Sequence of chain 1.B:
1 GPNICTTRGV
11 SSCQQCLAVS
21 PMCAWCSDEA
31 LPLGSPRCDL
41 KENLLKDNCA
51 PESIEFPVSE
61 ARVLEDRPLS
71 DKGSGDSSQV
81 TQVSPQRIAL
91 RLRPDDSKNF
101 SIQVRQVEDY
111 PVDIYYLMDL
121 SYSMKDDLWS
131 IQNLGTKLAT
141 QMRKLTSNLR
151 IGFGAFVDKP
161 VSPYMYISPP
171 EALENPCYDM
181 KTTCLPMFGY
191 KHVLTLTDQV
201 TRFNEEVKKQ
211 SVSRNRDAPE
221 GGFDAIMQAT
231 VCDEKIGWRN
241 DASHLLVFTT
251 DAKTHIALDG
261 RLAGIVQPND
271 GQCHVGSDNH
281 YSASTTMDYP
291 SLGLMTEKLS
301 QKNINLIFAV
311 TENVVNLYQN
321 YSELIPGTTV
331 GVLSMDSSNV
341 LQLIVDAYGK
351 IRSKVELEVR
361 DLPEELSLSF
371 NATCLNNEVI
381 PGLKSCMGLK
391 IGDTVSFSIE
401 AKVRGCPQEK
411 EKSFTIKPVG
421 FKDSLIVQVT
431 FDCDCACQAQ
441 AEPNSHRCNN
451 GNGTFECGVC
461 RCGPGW

Sequence of chain 1.A:
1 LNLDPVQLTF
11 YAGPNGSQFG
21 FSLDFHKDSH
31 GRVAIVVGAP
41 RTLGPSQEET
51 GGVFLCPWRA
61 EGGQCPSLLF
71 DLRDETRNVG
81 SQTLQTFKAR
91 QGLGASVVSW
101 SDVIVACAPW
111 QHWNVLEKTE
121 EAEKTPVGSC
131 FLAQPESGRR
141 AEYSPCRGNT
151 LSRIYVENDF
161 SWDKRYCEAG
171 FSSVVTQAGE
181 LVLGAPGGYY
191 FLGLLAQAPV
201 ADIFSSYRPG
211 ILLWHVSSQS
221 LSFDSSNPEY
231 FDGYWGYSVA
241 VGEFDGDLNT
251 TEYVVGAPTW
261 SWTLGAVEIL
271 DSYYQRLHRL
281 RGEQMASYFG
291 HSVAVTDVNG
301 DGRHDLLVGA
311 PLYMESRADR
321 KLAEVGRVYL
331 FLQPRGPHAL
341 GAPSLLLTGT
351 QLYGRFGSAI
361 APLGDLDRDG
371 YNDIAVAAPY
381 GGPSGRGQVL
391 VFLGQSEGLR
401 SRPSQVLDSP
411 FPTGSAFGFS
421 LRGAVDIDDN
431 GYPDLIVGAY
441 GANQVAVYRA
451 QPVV

A protein and the small-molecule ligand that binds it are described below.
Small molecule (SMILES): O=C(O)CN1CCN(C[C@@H]2CC(C3CCNCC3)=NO2)CC1

Binding-site contacts:
Ligand atom C5 contacts residue ALA218 of chain 1.B at 4.0 Å (hydrophobic).
Ligand atom C12 contacts residue TYR190 of chain 1.A at 4.0 Å (hydrophobic).
Ligand atom N3 contacts residue ASN215 of chain 1.B at 4.0 Å.
Ligand atom O3 contacts residue ARG214 of chain 1.B at 3.5 Å.
Ligand atom C11 contacts residue ASP159 of chain 1.A at 4.2 Å.
Ligand atom C2 contacts residue TYR190 of chain 1.A at 3.6 Å (hydrophobic).
Ligand atom C1 contacts residue TYR190 of chain 1.A at 3.8 Å (hydrophobic).
Ligand atom N2 contacts residue ARG216 of chain 1.B at 4.1 Å.
Ligand atom O3 contacts residue SER213 of chain 1.B at 4.3 Å.
Ligand atom C9 contacts residue ASN215 of chain 1.B at 3.3 Å.
Ligand atom O2 contacts residue ASN215 of chain 1.B at 3.5 Å (h-bond).
Ligand atom C14 contacts residue PHE231 of chain 1.A at 4.3 Å (hydrophobic).
Ligand atom O2 contacts residue GLU220 of chain 1.B at 3.1 Å (salt-bridge).
Ligand atom O3 contacts residue TYR122 of chain 1.B at 3.3 Å (h-bond).
Ligand atom O3 contacts residue SER121 of chain 1.B at 3.4 Å.
Ligand atom C10 contacts residue MN1 of chain 1.U at 3.4 Å.
Ligand atom C2 contacts residue ARG216 of chain 1.B at 4.2 Å.
Ligand atom C15 contacts residue PHE231 of chain 1.A at 3.6 Å (hydrophobic).
Ligand atom N1 contacts residue TYR190 of chain 1.A at 3.9 Å.
Ligand atom C6 contacts residue ASN215 of chain 1.B at 3.6 Å.
Ligand atom O3 contacts residue MN1 of chain 1.U at 3.9 Å.
Ligand atom O3 contacts residue ASN215 of chain 1.B at 3.0 Å (h-bond).
Ligand atom C5 contacts residue ARG216 of chain 1.B at 3.8 Å.
Ligand atom C6 contacts residue ASP217 of chain 1.B at 4.3 Å.
Ligand atom C9 contacts residue TYR122 of chain 1.B at 4.3 Å (hydrophobic).
Ligand atom O2 contacts residue TYR122 of chain 1.B at 3.9 Å.
Ligand atom C3 contacts residue TYR190 of chain 1.A at 3.8 Å (hydrophobic).
Ligand atom C11 contacts residue PHE160 of chain 1.A at 4.3 Å (hydrophobic).
Ligand atom C5 contacts residue ASP217 of chain 1.B at 4.3 Å.
Ligand atom O3 contacts residue GLU220 of chain 1.B at 4.2 Å.
Ligand atom C10 contacts residue GLU220 of chain 1.B at 4.0 Å.
Ligand atom O1 contacts residue ALA218 of chain 1.B at 3.7 Å.
Ligand atom C10 contacts residue TYR122 of chain 1.B at 3.7 Å (hydrophobic).
Ligand atom O2 contacts residue SER121 of chain 1.B at 3.3 Å (h-bond).
Ligand atom O1 contacts residue TYR190 of chain 1.A at 4.0 Å.
Ligand atom C6 contacts residue ARG216 of chain 1.B at 3.8 Å.
Ligand atom C15 contacts residue LEU192 of chain 1.A at 4.0 Å (hydrophobic).
Ligand atom C10 contacts residue ASN215 of chain 1.B at 3.4 Å.
Ligand atom C10 contacts residue SER121 of chain 1.B at 3.8 Å.
Ligand atom O2 contacts residue MN1 of chain 1.U at 2.1 Å.